Sequence of chain 1.A:
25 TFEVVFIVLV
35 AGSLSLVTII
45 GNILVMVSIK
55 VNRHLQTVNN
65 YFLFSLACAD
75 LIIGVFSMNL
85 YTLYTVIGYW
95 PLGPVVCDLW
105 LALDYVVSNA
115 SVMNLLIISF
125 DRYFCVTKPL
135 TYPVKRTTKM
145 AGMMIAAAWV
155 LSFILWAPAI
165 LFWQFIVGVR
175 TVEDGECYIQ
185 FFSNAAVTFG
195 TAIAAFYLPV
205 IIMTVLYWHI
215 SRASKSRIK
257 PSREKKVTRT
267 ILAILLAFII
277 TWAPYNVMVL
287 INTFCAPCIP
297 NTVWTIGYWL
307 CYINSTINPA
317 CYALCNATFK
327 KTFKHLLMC

A small-molecule ligand and the protein it binds are described below.
Small molecule (SMILES): C[N+](C)(C)CC#CCOC1=NOCC1

Binding-site contacts:
Ligand atom C07 contacts residue TRP278 of chain 1.A at 3.3 Å (hydrophobic).
Ligand atom C06 contacts residue TYR109 of chain 1.A at 3.8 Å (hydrophobic).
Ligand atom O09 contacts residue TRP278 of chain 1.A at 3.2 Å.
Ligand atom C13 contacts residue VAL116 of chain 1.A at 3.9 Å (hydrophobic).
Ligand atom C08 contacts residue TYR281 of chain 1.A at 3.8 Å (hydrophobic).
Ligand atom O09 contacts residue ASN113 of chain 1.A at 3.9 Å.
Ligand atom C08 contacts residue TYR109 of chain 1.A at 3.4 Å (hydrophobic).
Ligand atom C08 contacts residue TRP278 of chain 1.A at 3.8 Å (hydrophobic).
Ligand atom C13 contacts residue PHE200 of chain 1.A at 3.8 Å (hydrophobic).
Ligand atom C14 contacts residue VAL116 of chain 1.A at 3.7 Å (hydrophobic).
Ligand atom O12 contacts residue TRP278 of chain 1.A at 3.6 Å.
Ligand atom C08 contacts residue TRP160 of chain 1.A at 3.9 Å (hydrophobic).
Ligand atom N11 contacts residue ALA199 of chain 1.A at 3.8 Å.
Ligand atom C14 contacts residue TRP278 of chain 1.A at 3.6 Å (hydrophobic).
Ligand atom N11 contacts residue TYR281 of chain 1.A at 3.9 Å.
Ligand atom C07 contacts residue TYR281 of chain 1.A at 3.8 Å (hydrophobic).
Ligand atom C13 contacts residue ALA199 of chain 1.A at 3.3 Å (hydrophobic).
Ligand atom C06 contacts residue SER112 of chain 1.A at 3.8 Å.
Ligand atom C03 contacts residue TYR281 of chain 1.A at 3.6 Å (hydrophobic).
Ligand atom C10 contacts residue ALA199 of chain 1.A at 3.9 Å (hydrophobic).
Ligand atom C01 contacts residue TYR304 of chain 1.A at 3.3 Å (hydrophobic).
Ligand atom C04 contacts residue SER112 of chain 1.A at 3.8 Å.
Ligand atom O12 contacts residue ASN282 of chain 1.A at 3.4 Å (h-bond).
Ligand atom C14 contacts residue ASN113 of chain 1.A at 3.4 Å.
Ligand atom O09 contacts residue SER112 of chain 1.A at 3.8 Å.
Ligand atom C10 contacts residue TRP278 of chain 1.A at 3.5 Å (hydrophobic).
Ligand atom C04 contacts residue CYS307 of chain 1.A at 3.7 Å (hydrophobic).
Ligand atom C05 contacts residue SER112 of chain 1.A at 3.7 Å.
Ligand atom C03 contacts residue TRP278 of chain 1.A at 3.6 Å (hydrophobic).
Ligand atom C06 contacts residue TRP278 of chain 1.A at 3.5 Å (hydrophobic).
Ligand atom C01 contacts residue TYR308 of chain 1.A at 3.6 Å (hydrophobic).
Ligand atom C07 contacts residue SER112 of chain 1.A at 3.9 Å.
Ligand atom C13 contacts residue TRP278 of chain 1.A at 3.6 Å (hydrophobic).
Ligand atom C04 contacts residue TRP278 of chain 1.A at 3.6 Å (hydrophobic).
Ligand atom C14 contacts residue ALA199 of chain 1.A at 3.8 Å (hydrophobic).
Ligand atom O12 contacts residue ALA199 of chain 1.A at 3.5 Å.
Ligand atom C03 contacts residue CYS307 of chain 1.A at 3.7 Å (hydrophobic).
Ligand atom N11 contacts residue TRP278 of chain 1.A at 3.3 Å.
Ligand atom C07 contacts residue TYR109 of chain 1.A at 3.3 Å (hydrophobic).
Ligand atom O12 contacts residue PHE200 of chain 1.A at 3.4 Å.